Binding-site contacts:
Ligand atom OK2 contacts residue FE21 of chain 7.B at 2.0 Å.
Ligand atom CK4 contacts residue PHE186 of chain 7.A at 4.0 Å (hydrophobic).
Ligand atom OK2 contacts residue GLU260 of chain 7.A at 3.3 Å (salt-bridge).
Ligand atom CK2 contacts residue TYR249 of chain 7.A at 3.4 Å (hydrophobic).
Ligand atom CKA contacts residue PHE201 of chain 7.A at 4.0 Å (hydrophobic).
Ligand atom OK1 contacts residue HIS194 of chain 7.A at 3.1 Å (h-bond).
Ligand atom OK2 contacts residue HIS240 of chain 7.A at 4.0 Å.
Ligand atom CK4 contacts residue HIS194 of chain 7.A at 3.6 Å.
Ligand atom CK3 contacts residue TYR249 of chain 7.A at 3.0 Å (hydrophobic).
Ligand atom CK3 contacts residue FE21 of chain 7.B at 2.9 Å.
Ligand atom CK9 contacts residue HIS208 of chain 7.A at 3.9 Å.
Ligand atom CK6 contacts residue ILE172 of chain 7.A at 3.8 Å (hydrophobic).
Ligand atom CK5 contacts residue HIS194 of chain 7.A at 3.6 Å.
Ligand atom CK4 contacts residue HIS240 of chain 7.A at 3.2 Å.
Ligand atom OK1 contacts residue HIS240 of chain 7.A at 3.5 Å (h-bond).
Ligand atom CK8 contacts residue HIS209 of chain 7.A at 3.9 Å.
Ligand atom CK6 contacts residue HIS240 of chain 7.A at 3.3 Å.
Ligand atom CK4 contacts residue FE21 of chain 7.B at 2.9 Å.
Ligand atom CK2 contacts residue HIS240 of chain 7.A at 3.5 Å.
Ligand atom CKC contacts residue TYR249 of chain 7.A at 3.5 Å (hydrophobic).
Ligand atom CK6 contacts residue PHE186 of chain 7.A at 3.5 Å (hydrophobic).
Ligand atom OK1 contacts residue HIS145 of chain 7.A at 3.1 Å (h-bond).
Ligand atom CK9 contacts residue PHE201 of chain 7.A at 3.7 Å (hydrophobic).
Ligand atom CK3 contacts residue HIS240 of chain 7.A at 3.5 Å.
Ligand atom CK7 contacts residue TYR249 of chain 7.A at 3.5 Å (hydrophobic).
Ligand atom OK2 contacts residue HIS209 of chain 7.A at 2.7 Å.
Ligand atom OK1 contacts residue GLU260 of chain 7.A at 3.2 Å (salt-bridge).
Ligand atom CK5 contacts residue ASN242 of chain 7.A at 3.5 Å.
Ligand atom CK4 contacts residue TYR249 of chain 7.A at 3.8 Å (hydrophobic).
Ligand atom OK1 contacts residue FE21 of chain 7.B at 2.2 Å.
Ligand atom CK5 contacts residue PHE186 of chain 7.A at 3.7 Å (hydrophobic).
Ligand atom CKA contacts residue HIS208 of chain 7.A at 3.7 Å.
Ligand atom CKC contacts residue THR280 of chain 7.A at 3.7 Å.
Ligand atom CK1 contacts residue PHE186 of chain 7.A at 3.6 Å (hydrophobic).
Ligand atom CK3 contacts residue HIS209 of chain 7.A at 4.0 Å.
Ligand atom CK1 contacts residue THR280 of chain 7.A at 3.9 Å.
Ligand atom CK6 contacts residue ASN242 of chain 7.A at 3.3 Å.
Ligand atom OK2 contacts residue TYR249 of chain 7.A at 2.6 Å (h-bond).
Ligand atom CK5 contacts residue HIS240 of chain 7.A at 3.4 Å.
Ligand atom CK1 contacts residue HIS240 of chain 7.A at 3.5 Å.

This small molecule binds to this protein.
Small molecule (SMILES): Oc1cccc(-c2ccccc2)c1O

Sequence of chain 7.A:
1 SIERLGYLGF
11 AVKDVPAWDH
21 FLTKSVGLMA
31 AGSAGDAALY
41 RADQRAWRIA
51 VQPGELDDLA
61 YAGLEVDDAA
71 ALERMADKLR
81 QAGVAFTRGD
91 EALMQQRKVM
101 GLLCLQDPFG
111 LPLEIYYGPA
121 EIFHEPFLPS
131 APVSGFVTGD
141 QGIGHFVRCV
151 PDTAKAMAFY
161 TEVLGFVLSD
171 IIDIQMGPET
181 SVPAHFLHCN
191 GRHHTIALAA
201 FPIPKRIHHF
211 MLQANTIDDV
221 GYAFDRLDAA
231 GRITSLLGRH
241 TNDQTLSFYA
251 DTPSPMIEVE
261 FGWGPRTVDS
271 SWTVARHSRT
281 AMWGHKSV